A protein and the small-molecule ligand that binds it are described below.
Small molecule (SMILES): Cc1cc(N2CCCC2)nc(/C=C/c2ccc3ccccc3n2)n1

Sequence of chain 1.D:
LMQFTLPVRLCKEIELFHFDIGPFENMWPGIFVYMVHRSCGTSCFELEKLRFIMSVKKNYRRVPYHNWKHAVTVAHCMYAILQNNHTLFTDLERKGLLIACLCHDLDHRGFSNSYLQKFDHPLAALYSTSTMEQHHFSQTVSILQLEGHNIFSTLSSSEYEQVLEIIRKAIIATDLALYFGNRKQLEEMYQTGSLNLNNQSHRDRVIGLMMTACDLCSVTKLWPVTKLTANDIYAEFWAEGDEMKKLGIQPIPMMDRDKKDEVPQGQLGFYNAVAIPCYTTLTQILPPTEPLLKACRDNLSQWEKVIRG

Binding-site contacts:
Ligand atom C17 contacts residue GLU275 of chain 1.D at 3.7 Å.
Ligand atom N4 contacts residue MET267 of chain 1.D at 3.6 Å.
Ligand atom C9 contacts residue MET267 of chain 1.D at 3.0 Å (hydrophobic).
Ligand atom C17 contacts residue VAL276 of chain 1.D at 3.2 Å (hydrophobic).
Ligand atom N4 contacts residue GLY279 of chain 1.D at 3.3 Å.
Ligand atom C1 contacts residue GLY279 of chain 1.D at 3.2 Å.
Ligand atom N2 contacts residue TYR247 of chain 1.D at 3.4 Å (h-bond).
Ligand atom C5 contacts residue GLY279 of chain 1.D at 3.6 Å.
Ligand atom C13 contacts residue TYR247 of chain 1.D at 3.0 Å (hydrophobic).
Ligand atom C11 contacts residue MET267 of chain 1.D at 3.8 Å (hydrophobic).
Ligand atom N2 contacts residue GLY279 of chain 1.D at 3.6 Å.
Ligand atom C24 contacts residue PHE283 of chain 1.D at 3.5 Å (hydrophobic).
Ligand atom C12 contacts residue PHE283 of chain 1.D at 3.3 Å (hydrophobic).
Ligand atom C19 contacts residue PHE283 of chain 1.D at 3.4 Å (hydrophobic).
Ligand atom C7 contacts residue MET267 of chain 1.D at 3.1 Å (hydrophobic).
Ligand atom C18 contacts residue PRO266 of chain 1.D at 3.4 Å (hydrophobic).
Ligand atom C20 contacts residue GLN280 of chain 1.D at 3.8 Å.
Ligand atom C5 contacts residue MET267 of chain 1.D at 3.6 Å (hydrophobic).
Ligand atom C18 contacts residue GLU275 of chain 1.D at 3.7 Å.
Ligand atom C11 contacts residue PHE250 of chain 1.D at 3.6 Å (hydrophobic).
Ligand atom C14 contacts residue GLU275 of chain 1.D at 3.6 Å.
Ligand atom C23 contacts residue GLN280 of chain 1.D at 3.7 Å.
Ligand atom C18 contacts residue LYS272 of chain 1.D at 3.8 Å.
Ligand atom N16 contacts residue GLN280 of chain 1.D at 3.0 Å (h-bond).
Ligand atom C11 contacts residue PHE283 of chain 1.D at 3.6 Å (hydrophobic).
Ligand atom C17 contacts residue MET267 of chain 1.D at 3.8 Å (hydrophobic).
Ligand atom C10 contacts residue PHE250 of chain 1.D at 3.6 Å (hydrophobic).
Ligand atom C13 contacts residue VAL276 of chain 1.D at 3.6 Å (hydrophobic).
Ligand atom C12 contacts residue PHE250 of chain 1.D at 3.8 Å (hydrophobic).
Ligand atom N2 contacts residue MET267 of chain 1.D at 3.1 Å.
Ligand atom C13 contacts residue MET267 of chain 1.D at 3.5 Å (hydrophobic).
Ligand atom C3 contacts residue GLY279 of chain 1.D at 3.7 Å.
Ligand atom C3 contacts residue MET267 of chain 1.D at 3.3 Å (hydrophobic).
Ligand atom C10 contacts residue MET267 of chain 1.D at 3.8 Å (hydrophobic).
Ligand atom C22 contacts residue ILE246 of chain 1.D at 3.6 Å (hydrophobic).
Ligand atom C18 contacts residue MET267 of chain 1.D at 3.6 Å (hydrophobic).
Ligand atom C14 contacts residue MET267 of chain 1.D at 3.6 Å (hydrophobic).
Ligand atom C1 contacts residue MET267 of chain 1.D at 3.4 Å (hydrophobic).
Ligand atom C21 contacts residue ILE246 of chain 1.D at 3.3 Å (hydrophobic).
Ligand atom N6 contacts residue MET267 of chain 1.D at 3.8 Å.